Binding-site contacts:
Ligand atom C2 contacts residue ASN343 of chain 1.A at 2.4 Å.
Ligand atom C7 contacts residue ASN343 of chain 1.A at 3.7 Å.
Ligand atom C5 contacts residue ASN343 of chain 1.A at 3.7 Å.
Ligand atom C4 contacts residue ASN343 of chain 1.A at 4.2 Å.
Ligand atom C3 contacts residue ASN343 of chain 1.A at 3.7 Å.
Ligand atom O5 contacts residue ASN343 of chain 1.A at 2.4 Å (h-bond).
Ligand atom C1 contacts residue ASN343 of chain 1.A at 1.4 Å.
Ligand atom N2 contacts residue ASN343 of chain 1.A at 2.8 Å (h-bond).
Ligand atom C8 contacts residue LEU368 of chain 1.A at 4.5 Å (hydrophobic).
Ligand atom O7 contacts residue ASN343 of chain 1.A at 4.2 Å.

A small-molecule ligand and the protein it binds are described below.
Small molecule (SMILES): CC(=O)N[C@@H]1[C@@H](O)[C@H](O)[C@@H](CO)O[C@H]1O

Sequence of chain 1.A:
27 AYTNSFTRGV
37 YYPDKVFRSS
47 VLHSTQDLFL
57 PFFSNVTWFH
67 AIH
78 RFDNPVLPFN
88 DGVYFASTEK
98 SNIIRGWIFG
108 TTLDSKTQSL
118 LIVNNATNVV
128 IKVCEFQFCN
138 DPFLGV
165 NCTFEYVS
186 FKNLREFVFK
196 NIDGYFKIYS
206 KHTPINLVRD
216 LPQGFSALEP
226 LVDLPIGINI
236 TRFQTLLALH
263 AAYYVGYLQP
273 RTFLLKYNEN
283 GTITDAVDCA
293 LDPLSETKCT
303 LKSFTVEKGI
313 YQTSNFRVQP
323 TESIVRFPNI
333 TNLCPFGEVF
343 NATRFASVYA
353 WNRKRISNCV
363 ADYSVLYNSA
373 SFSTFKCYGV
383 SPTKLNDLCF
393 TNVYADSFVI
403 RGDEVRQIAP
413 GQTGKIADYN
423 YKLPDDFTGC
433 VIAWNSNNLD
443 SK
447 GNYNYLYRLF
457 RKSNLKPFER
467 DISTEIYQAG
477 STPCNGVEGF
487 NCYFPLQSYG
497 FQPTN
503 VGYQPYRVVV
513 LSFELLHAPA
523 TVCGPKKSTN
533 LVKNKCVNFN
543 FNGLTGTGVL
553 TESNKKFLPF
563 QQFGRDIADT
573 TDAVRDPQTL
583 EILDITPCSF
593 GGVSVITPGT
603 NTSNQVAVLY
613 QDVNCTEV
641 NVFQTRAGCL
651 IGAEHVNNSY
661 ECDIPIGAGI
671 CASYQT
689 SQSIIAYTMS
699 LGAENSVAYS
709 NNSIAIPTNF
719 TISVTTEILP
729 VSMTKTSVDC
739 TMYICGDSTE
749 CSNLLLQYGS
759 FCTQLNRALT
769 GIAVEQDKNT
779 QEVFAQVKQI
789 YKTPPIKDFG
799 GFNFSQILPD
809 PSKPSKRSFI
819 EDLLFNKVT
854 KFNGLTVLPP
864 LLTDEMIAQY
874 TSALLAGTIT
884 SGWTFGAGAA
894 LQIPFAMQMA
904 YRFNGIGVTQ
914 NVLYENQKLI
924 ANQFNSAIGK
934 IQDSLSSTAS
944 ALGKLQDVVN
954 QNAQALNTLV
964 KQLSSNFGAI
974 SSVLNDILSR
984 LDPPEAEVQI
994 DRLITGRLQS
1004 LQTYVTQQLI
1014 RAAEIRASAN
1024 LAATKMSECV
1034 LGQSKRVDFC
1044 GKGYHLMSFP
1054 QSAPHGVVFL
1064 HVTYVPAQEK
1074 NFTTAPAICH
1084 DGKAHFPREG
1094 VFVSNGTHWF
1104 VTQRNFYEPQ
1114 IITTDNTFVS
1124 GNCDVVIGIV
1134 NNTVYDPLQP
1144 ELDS